The protein below binds the small molecule below.
Small molecule (SMILES): CC(=O)N[C@@H]1[C@@H](O)[C@H](O)[C@@H](CO)O[C@H]1O

Sequence of chain 41.A:
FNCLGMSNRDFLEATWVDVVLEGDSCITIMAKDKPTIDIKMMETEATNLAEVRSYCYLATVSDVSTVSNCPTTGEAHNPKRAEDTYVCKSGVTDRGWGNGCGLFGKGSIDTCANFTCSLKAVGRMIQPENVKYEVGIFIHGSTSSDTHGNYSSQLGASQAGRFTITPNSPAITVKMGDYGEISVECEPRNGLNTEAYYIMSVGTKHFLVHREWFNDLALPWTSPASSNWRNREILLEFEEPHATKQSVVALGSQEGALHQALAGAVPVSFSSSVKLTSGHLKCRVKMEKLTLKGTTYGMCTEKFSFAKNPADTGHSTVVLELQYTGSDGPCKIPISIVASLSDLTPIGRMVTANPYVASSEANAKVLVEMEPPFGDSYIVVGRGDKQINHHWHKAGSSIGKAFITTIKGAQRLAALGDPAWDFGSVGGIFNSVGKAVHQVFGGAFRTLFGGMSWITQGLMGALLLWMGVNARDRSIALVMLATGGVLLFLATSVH

Binding-site contacts:
Ligand atom C1 contacts residue ASN154 of chain 41.A at 1.4 Å.
Ligand atom C7 contacts residue ASN154 of chain 41.A at 3.5 Å.
Ligand atom C5 contacts residue ASN154 of chain 41.A at 3.7 Å.
Ligand atom C2 contacts residue ASN154 of chain 41.A at 2.5 Å.
Ligand atom O5 contacts residue ASN154 of chain 41.A at 2.4 Å (h-bond).
Ligand atom N2 contacts residue ASN154 of chain 41.A at 2.9 Å (h-bond).
Ligand atom C1 contacts residue SER156 of chain 41.A at 4.3 Å.
Ligand atom C3 contacts residue ASN154 of chain 41.A at 3.8 Å.
Ligand atom C8 contacts residue ASN154 of chain 41.A at 4.2 Å.
Ligand atom C4 contacts residue ASN154 of chain 41.A at 4.2 Å.
Ligand atom O7 contacts residue ASN154 of chain 41.A at 3.8 Å.